Sequence of chain 1.D:
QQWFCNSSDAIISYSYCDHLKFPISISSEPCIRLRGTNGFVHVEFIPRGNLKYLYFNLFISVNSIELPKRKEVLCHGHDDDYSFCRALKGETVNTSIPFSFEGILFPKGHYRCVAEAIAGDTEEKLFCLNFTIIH

Binding-site contacts:
Ligand atom C5 contacts residue LP41 of chain 1.L at 3.5 Å.
Ligand atom C30 contacts residue ILE108 of chain 1.D at 3.8 Å (hydrophobic).
Ligand atom C8 contacts residue ILE108 of chain 1.D at 3.8 Å (hydrophobic).
Ligand atom C37 contacts residue ILE36 of chain 1.D at 3.7 Å (hydrophobic).
Ligand atom O42 contacts residue GLU106 of chain 1.D at 3.7 Å.
Ligand atom O44 contacts residue ARG413 of chain 1.A at 3.2 Å (salt-bridge).
Ligand atom C27 contacts residue ILE64 of chain 1.D at 3.8 Å (hydrophobic).
Ligand atom O4 contacts residue LP41 of chain 1.L at 3.7 Å.
Ligand atom C41 contacts residue CYS117 of chain 1.D at 3.8 Å (hydrophobic).
Ligand atom C29 contacts residue ILE108 of chain 1.D at 3.7 Å (hydrophobic).
Ligand atom C18 contacts residue PHE417 of chain 1.A at 3.7 Å (hydrophobic).
Ligand atom C24 contacts residue PHE110 of chain 1.D at 3.5 Å (hydrophobic).
Ligand atom C8 contacts residue SER392 of chain 1.A at 3.6 Å.
Ligand atom C32 contacts residue PHE110 of chain 1.D at 3.7 Å (hydrophobic).
Ligand atom O48 contacts residue SER392 of chain 1.A at 2.6 Å (h-bond).
Ligand atom O5 contacts residue LP41 of chain 1.L at 3.7 Å.
Ligand atom C29 contacts residue GLY107 of chain 1.D at 3.4 Å.
Ligand atom O43 contacts residue PHE110 of chain 1.D at 3.7 Å.
Ligand atom C18 contacts residue ARG74 of chain 1.D at 3.4 Å.
Ligand atom C6 contacts residue LP41 of chain 1.L at 2.5 Å.
Ligand atom C25 contacts residue TYR115 of chain 1.D at 3.6 Å (hydrophobic).
Ligand atom O43 contacts residue ILE108 of chain 1.D at 3.1 Å.
Ligand atom C28 contacts residue ILE108 of chain 1.D at 3.6 Å (hydrophobic).
Ligand atom C28 contacts residue GLY107 of chain 1.D at 3.6 Å.
Ligand atom O4 contacts residue PHE105 of chain 1.D at 3.7 Å.
Ligand atom C4 contacts residue LP41 of chain 1.L at 3.5 Å.
Ligand atom C39 contacts residue LP41 of chain 1.L at 3.8 Å.
Ligand atom O4 contacts residue GLU106 of chain 1.D at 2.8 Å (salt-bridge).
Ligand atom O3 contacts residue PHE105 of chain 1.D at 3.6 Å.
Ligand atom O3 contacts residue GLU106 of chain 1.D at 3.7 Å.
Ligand atom C28 contacts residue GLU106 of chain 1.D at 3.5 Å.
Ligand atom O42 contacts residue GLY107 of chain 1.D at 3.3 Å (h-bond).
Ligand atom O3 contacts residue LP41 of chain 1.L at 3.6 Å.
Ligand atom C32 contacts residue PHE105 of chain 1.D at 3.7 Å (hydrophobic).
Ligand atom C2 contacts residue LP41 of chain 1.L at 3.8 Å.
Ligand atom O42 contacts residue ILE108 of chain 1.D at 3.0 Å.
Ligand atom C19 contacts residue ARG74 of chain 1.D at 3.7 Å.
Ligand atom C20 contacts residue PHE417 of chain 1.A at 3.8 Å (hydrophobic).
Ligand atom C29 contacts residue PHE105 of chain 1.D at 3.4 Å (hydrophobic).
Ligand atom O6 contacts residue LP41 of chain 1.L at 1.4 Å.

The protein below binds the small molecule below.
Small molecule (SMILES): CCCCCCCCCCC[C@@H](O)CC(=O)N[C@H]1[C@@H](OP(=O)(O)O)O[C@H](CO)[C@@H](O)[C@@H]1OC(=O)C[C@H](O)CCCCCCCCCCC

Sequence of chain 1.A:
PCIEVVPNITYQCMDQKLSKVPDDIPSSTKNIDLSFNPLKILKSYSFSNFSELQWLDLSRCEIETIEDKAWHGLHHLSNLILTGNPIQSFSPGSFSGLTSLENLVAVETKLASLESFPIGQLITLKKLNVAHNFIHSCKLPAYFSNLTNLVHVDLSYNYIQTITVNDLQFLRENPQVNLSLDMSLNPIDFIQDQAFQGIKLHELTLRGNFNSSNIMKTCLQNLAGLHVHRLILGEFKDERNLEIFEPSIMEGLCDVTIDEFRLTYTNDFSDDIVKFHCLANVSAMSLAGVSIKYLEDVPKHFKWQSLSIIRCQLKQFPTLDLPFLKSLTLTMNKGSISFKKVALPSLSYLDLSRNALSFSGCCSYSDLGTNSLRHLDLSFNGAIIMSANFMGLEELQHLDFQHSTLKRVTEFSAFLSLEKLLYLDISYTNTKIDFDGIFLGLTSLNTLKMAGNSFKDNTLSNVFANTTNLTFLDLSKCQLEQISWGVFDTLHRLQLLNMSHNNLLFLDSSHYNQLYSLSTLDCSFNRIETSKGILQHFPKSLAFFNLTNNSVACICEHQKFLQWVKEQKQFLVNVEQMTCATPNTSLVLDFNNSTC